Binding-site contacts:
Ligand atom O7 contacts residue THR34 of chain 2.A at 4.2 Å.
Ligand atom C8 contacts residue THR34 of chain 2.A at 3.5 Å.
Ligand atom O4 contacts residue ASP285 of chain 2.A at 4.0 Å.
Ligand atom O6 contacts residue LEU52 of chain 2.B at 3.4 Å.
Ligand atom N2 contacts residue ASN32 of chain 2.A at 2.9 Å (h-bond).
Ligand atom C6 contacts residue THR312 of chain 2.A at 3.9 Å.
Ligand atom O5 contacts residue THR312 of chain 2.A at 3.1 Å (h-bond).
Ligand atom C1 contacts residue THR312 of chain 2.A at 3.7 Å.
Ligand atom O4 contacts residue ILE56 of chain 2.B at 4.5 Å.
Ligand atom C2 contacts residue ASN32 of chain 2.A at 2.5 Å.
Ligand atom C5 contacts residue THR312 of chain 2.A at 4.2 Å.
Ligand atom C6 contacts residue ASP285 of chain 2.A at 4.1 Å.
Ligand atom O7 contacts residue ASN32 of chain 2.A at 3.8 Å.
Ligand atom O3 contacts residue ASP285 of chain 2.A at 4.4 Å.
Ligand atom C6 contacts residue LEU52 of chain 2.B at 3.8 Å (hydrophobic).
Ligand atom O5 contacts residue ASN32 of chain 2.A at 2.3 Å (h-bond).
Ligand atom O6 contacts residue THR312 of chain 2.A at 3.8 Å.
Ligand atom C7 contacts residue ASN32 of chain 2.A at 3.5 Å.
Ligand atom C3 contacts residue ASN32 of chain 2.A at 3.8 Å.
Ligand atom C7 contacts residue THR34 of chain 2.A at 4.3 Å.
Ligand atom C5 contacts residue ASN32 of chain 2.A at 3.6 Å.
Ligand atom C4 contacts residue ASN32 of chain 2.A at 4.2 Å.
Ligand atom C1 contacts residue ASN32 of chain 2.A at 1.4 Å.
Ligand atom C4 contacts residue ASP285 of chain 2.A at 4.1 Å.

Sequence of chain 2.A:
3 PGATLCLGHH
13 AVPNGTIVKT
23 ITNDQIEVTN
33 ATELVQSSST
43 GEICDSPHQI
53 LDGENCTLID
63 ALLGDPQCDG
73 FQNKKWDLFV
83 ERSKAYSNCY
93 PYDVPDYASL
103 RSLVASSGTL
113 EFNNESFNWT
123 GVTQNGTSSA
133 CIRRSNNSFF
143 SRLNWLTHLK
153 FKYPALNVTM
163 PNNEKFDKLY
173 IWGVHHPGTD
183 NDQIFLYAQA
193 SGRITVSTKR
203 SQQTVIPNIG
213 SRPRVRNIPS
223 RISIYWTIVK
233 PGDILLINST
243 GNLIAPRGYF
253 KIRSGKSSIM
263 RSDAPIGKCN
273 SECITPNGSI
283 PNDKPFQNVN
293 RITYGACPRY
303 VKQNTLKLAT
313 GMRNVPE

Sequence of chain 2.B:
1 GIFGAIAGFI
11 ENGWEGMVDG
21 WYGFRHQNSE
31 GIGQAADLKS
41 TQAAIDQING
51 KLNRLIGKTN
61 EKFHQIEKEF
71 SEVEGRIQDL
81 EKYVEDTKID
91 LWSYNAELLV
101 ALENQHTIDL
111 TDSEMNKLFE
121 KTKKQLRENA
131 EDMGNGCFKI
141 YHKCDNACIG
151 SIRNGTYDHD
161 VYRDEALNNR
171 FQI

This small molecule binds to this protein.
Small molecule (SMILES): CC(=O)N[C@H]1[C@H](O[C@H]2[C@H](O)[C@@H](NC(C)=O)CO[C@@H]2CO)O[C@H](CO)[C@@H](O[C@@H]2O[C@H](CO[C@H]3O[C@H](CO)[C@@H](O)[C@H](O)[C@@H]3O)[C@@H](O)[C@H](O[C@H]3O[C@H](CO)[C@@H](O)[C@H](O)[C@@H]3O)[C@@H]2O)[C@@H]1O